The protein below binds the small molecule below.
Small molecule (SMILES): C[C@@H](O)[C@H]1C(=O)N2C(C(=O)O)=C([C@H]3CCCO3)S[C@H]12

Binding-site contacts:
Ligand atom O32 contacts residue ASN193 of chain 1.A at 3.2 Å (h-bond).
Ligand atom O62 contacts residue TRP66 of chain 1.A at 2.5 Å.
Ligand atom O31 contacts residue CD1 of chain 1.F at 1.8 Å.
Ligand atom C61 contacts residue TRP66 of chain 1.A at 3.7 Å (hydrophobic).
Ligand atom C5 contacts residue CD1 of chain 1.F at 3.6 Å.
Ligand atom C62 contacts residue SFR1 of chain 1.D at 0.9 Å.
Ligand atom C5 contacts residue SFR1 of chain 1.D at 0.8 Å.
Ligand atom O62 contacts residue SFR1 of chain 1.D at 0.8 Å.
Ligand atom C7 contacts residue SFR1 of chain 1.D at 1.4 Å.
Ligand atom C3 contacts residue CD1 of chain 1.F at 2.9 Å.
Ligand atom O7 contacts residue CD1 of chain 1.E at 2.9 Å.
Ligand atom N4 contacts residue CD1 of chain 1.F at 2.7 Å.
Ligand atom C3 contacts residue SFR1 of chain 1.D at 0.6 Å.
Ligand atom C6 contacts residue SFR1 of chain 1.D at 0.6 Å.
Ligand atom S1 contacts residue SFR1 of chain 1.D at 0.9 Å (h-bond).
Ligand atom C61 contacts residue SFR1 of chain 1.D at 1.0 Å.
Ligand atom C7 contacts residue CD1 of chain 1.F at 2.9 Å.
Ligand atom O32 contacts residue HIS162 of chain 1.A at 3.4 Å.
Ligand atom C31 contacts residue CD1 of chain 1.F at 2.6 Å.
Ligand atom O32 contacts residue SFR1 of chain 1.D at 0.6 Å (h-bond).
Ligand atom O7 contacts residue CD1 of chain 1.F at 3.0 Å.
Ligand atom O31 contacts residue CYS181 of chain 1.A at 3.4 Å.
Ligand atom O31 contacts residue LYS184 of chain 1.A at 3.5 Å (salt-bridge).
Ligand atom O31 contacts residue SFR1 of chain 1.D at 1.0 Å (h-bond).
Ligand atom C31 contacts residue HIS162 of chain 1.A at 3.8 Å.
Ligand atom C31 contacts residue HIS223 of chain 1.A at 3.4 Å.
Ligand atom O7 contacts residue HIS162 of chain 1.A at 3.5 Å (h-bond).
Ligand atom O32 contacts residue CD1 of chain 1.F at 3.7 Å.
Ligand atom C31 contacts residue LYS184 of chain 1.A at 3.5 Å.
Ligand atom N4 contacts residue HIS223 of chain 1.A at 3.9 Å.
Ligand atom O31 contacts residue HIS223 of chain 1.A at 2.5 Å (h-bond).
Ligand atom C3 contacts residue HIS223 of chain 1.A at 3.6 Å.
Ligand atom C62 contacts residue ASP97 of chain 1.A at 3.8 Å.
Ligand atom O32 contacts residue LYS184 of chain 1.A at 2.9 Å (salt-bridge).
Ligand atom C61 contacts residue ASP97 of chain 1.A at 3.5 Å.
Ligand atom C31 contacts residue SFR1 of chain 1.D at 0.6 Å.
Ligand atom O7 contacts residue HIS95 of chain 1.A at 3.6 Å.
Ligand atom N4 contacts residue SFR1 of chain 1.D at 1.1 Å (h-bond).
Ligand atom O7 contacts residue SFR1 of chain 1.D at 0.7 Å (h-bond).
Ligand atom C2 contacts residue SFR1 of chain 1.D at 0.6 Å.

Sequence of chain 1.A:
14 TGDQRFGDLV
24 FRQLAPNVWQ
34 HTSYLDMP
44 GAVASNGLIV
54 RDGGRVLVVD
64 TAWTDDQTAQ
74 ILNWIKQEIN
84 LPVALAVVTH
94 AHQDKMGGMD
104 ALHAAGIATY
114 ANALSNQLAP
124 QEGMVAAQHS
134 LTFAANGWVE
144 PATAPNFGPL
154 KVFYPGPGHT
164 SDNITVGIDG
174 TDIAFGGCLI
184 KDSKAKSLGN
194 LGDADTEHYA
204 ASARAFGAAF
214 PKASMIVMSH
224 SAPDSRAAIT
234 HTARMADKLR